Sequence of chain 1.A:
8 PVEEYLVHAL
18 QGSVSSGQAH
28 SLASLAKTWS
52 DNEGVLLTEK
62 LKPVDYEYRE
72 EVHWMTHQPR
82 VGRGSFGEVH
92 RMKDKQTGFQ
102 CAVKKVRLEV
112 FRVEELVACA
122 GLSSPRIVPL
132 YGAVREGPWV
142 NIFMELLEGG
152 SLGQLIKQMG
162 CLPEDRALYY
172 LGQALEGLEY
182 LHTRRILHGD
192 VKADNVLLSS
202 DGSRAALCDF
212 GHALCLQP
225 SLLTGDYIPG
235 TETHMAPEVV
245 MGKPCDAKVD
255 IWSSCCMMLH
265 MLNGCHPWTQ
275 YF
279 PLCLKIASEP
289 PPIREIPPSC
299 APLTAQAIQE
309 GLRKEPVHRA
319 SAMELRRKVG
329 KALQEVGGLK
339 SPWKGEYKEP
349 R

Binding-site contacts:
Ligand atom O7 contacts residue GLU116 of chain 1.A at 3.1 Å (salt-bridge).
Ligand atom C31 contacts residue VAL129 of chain 1.A at 3.7 Å (hydrophobic).
Ligand atom C18 contacts residue LEU198 of chain 1.A at 3.4 Å (hydrophobic).
Ligand atom N16 contacts residue LEU198 of chain 1.A at 3.6 Å.
Ligand atom C14 contacts residue VAL90 of chain 1.A at 3.4 Å (hydrophobic).
Ligand atom C9 contacts residue LYS105 of chain 1.A at 3.7 Å.
Ligand atom N20 contacts residue LEU198 of chain 1.A at 3.7 Å.
Ligand atom O21 contacts residue LEU147 of chain 1.A at 3.5 Å.
Ligand atom C3 contacts residue ILE143 of chain 1.A at 3.7 Å (hydrophobic).
Ligand atom N24 contacts residue LEU198 of chain 1.A at 3.5 Å.
Ligand atom N30 contacts residue MET145 of chain 1.A at 3.7 Å.
Ligand atom N20 contacts residue GLU146 of chain 1.A at 2.9 Å (salt-bridge).
Ligand atom C9 contacts residue ASP210 of chain 1.A at 3.6 Å.
Ligand atom O29 contacts residue CYS209 of chain 1.A at 3.6 Å.
Ligand atom O21 contacts residue LEU148 of chain 1.A at 3.5 Å (h-bond).
Ligand atom C12 contacts residue VAL90 of chain 1.A at 3.6 Å (hydrophobic).
Ligand atom C22 contacts residue LEU198 of chain 1.A at 3.6 Å (hydrophobic).
Ligand atom C27 contacts residue ARG84 of chain 1.A at 3.6 Å.
Ligand atom O29 contacts residue PHE211 of chain 1.A at 3.6 Å.
Ligand atom C31 contacts residue PRO130 of chain 1.A at 3.6 Å (hydrophobic).
Ligand atom C25 contacts residue GLN155 of chain 1.A at 3.6 Å.
Ligand atom C8 contacts residue ASP210 of chain 1.A at 3.6 Å.
Ligand atom C26 contacts residue GLN155 of chain 1.A at 3.7 Å.
Ligand atom C11 contacts residue MET145 of chain 1.A at 3.5 Å (hydrophobic).
Ligand atom C9 contacts residue MET145 of chain 1.A at 3.6 Å (hydrophobic).
Ligand atom O7 contacts residue ASP210 of chain 1.A at 3.5 Å (salt-bridge).
Ligand atom C25 contacts residue LEU198 of chain 1.A at 3.6 Å (hydrophobic).
Ligand atom C23 contacts residue LEU198 of chain 1.A at 3.6 Å (hydrophobic).
Ligand atom N17 contacts residue VAL90 of chain 1.A at 3.5 Å.
Ligand atom C28 contacts residue MET145 of chain 1.A at 3.7 Å (hydrophobic).
Ligand atom N17 contacts residue LEU198 of chain 1.A at 3.5 Å.
Ligand atom C15 contacts residue ASP210 of chain 1.A at 3.4 Å.
Ligand atom C3 contacts residue GLU116 of chain 1.A at 3.5 Å.
Ligand atom N20 contacts residue ALA103 of chain 1.A at 3.7 Å.
Ligand atom O21 contacts residue ARG84 of chain 1.A at 3.0 Å (salt-bridge).
Ligand atom C13 contacts residue VAL90 of chain 1.A at 3.4 Å (hydrophobic).
Ligand atom C15 contacts residue VAL90 of chain 1.A at 3.6 Å (hydrophobic).
Ligand atom O7 contacts residue PHE211 of chain 1.A at 3.3 Å (h-bond).
Ligand atom C8 contacts residue MET145 of chain 1.A at 3.4 Å (hydrophobic).
Ligand atom O29 contacts residue ASP210 of chain 1.A at 3.7 Å.

A small-molecule ligand and the protein it binds are described below.
Small molecule (SMILES): CN1C(=O)[C@](O)(C#Cc2cccc(-n3nc(C(N)=O)c4cccnc43)c2)[C@H]2C[C@H]21